Sequence of chain 1.A:
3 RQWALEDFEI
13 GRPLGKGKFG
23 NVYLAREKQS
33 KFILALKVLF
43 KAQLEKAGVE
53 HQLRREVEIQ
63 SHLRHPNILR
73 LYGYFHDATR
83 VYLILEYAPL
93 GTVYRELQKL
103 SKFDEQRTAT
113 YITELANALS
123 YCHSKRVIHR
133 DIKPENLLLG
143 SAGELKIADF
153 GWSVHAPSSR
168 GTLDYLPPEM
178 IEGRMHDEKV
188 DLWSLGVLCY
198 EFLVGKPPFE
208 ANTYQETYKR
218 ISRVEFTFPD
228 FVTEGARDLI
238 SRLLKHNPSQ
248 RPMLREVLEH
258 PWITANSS

Binding-site contacts:
Ligand atom C9 contacts residue LEU55 of chain 1.A at 3.7 Å (hydrophobic).
Ligand atom C6 contacts residue ARG56 of chain 1.A at 3.6 Å.
Ligand atom C5 contacts residue VAL83 of chain 1.A at 3.8 Å (hydrophobic).
Ligand atom C10 contacts residue ARG56 of chain 1.A at 3.5 Å.
Ligand atom C6 contacts residue VAL83 of chain 1.A at 3.7 Å (hydrophobic).
Ligand atom C2 contacts residue LYS43 of chain 1.A at 3.5 Å.
Ligand atom C contacts residue GLU47 of chain 1.A at 3.3 Å.
Ligand atom C4 contacts residue LYS43 of chain 1.A at 3.9 Å.
Ligand atom C1 contacts residue SO41 of chain 1.O at 3.8 Å.
Ligand atom O2 contacts residue GOL1 of chain 1.E at 3.7 Å.
Ligand atom C17 contacts residue ASP79 of chain 1.A at 3.8 Å.
Ligand atom N contacts residue GLU47 of chain 1.A at 2.9 Å (salt-bridge).
Ligand atom C1 contacts residue LYS43 of chain 1.A at 3.6 Å.
Ligand atom C3 contacts residue LYS43 of chain 1.A at 3.9 Å.
Ligand atom C11 contacts residue LYS43 of chain 1.A at 3.8 Å.
Ligand atom C7 contacts residue VAL83 of chain 1.A at 3.7 Å (hydrophobic).
Ligand atom C17 contacts residue GOL1 of chain 1.E at 3.3 Å.
Ligand atom N contacts residue LYS43 of chain 1.A at 3.5 Å.
Ligand atom C13 contacts residue GLU52 of chain 1.A at 3.6 Å.
Ligand atom C14 contacts residue GLU47 of chain 1.A at 3.8 Å.
Ligand atom C9 contacts residue GLU52 of chain 1.A at 3.9 Å.
Ligand atom C14 contacts residue LYS43 of chain 1.A at 3.6 Å.
Ligand atom C7 contacts residue ARG56 of chain 1.A at 3.6 Å.
Ligand atom C12 contacts residue LEU46 of chain 1.A at 4.0 Å (hydrophobic).
Ligand atom CL contacts residue VAL59 of chain 1.A at 3.5 Å.
Ligand atom C12 contacts residue GLU52 of chain 1.A at 3.9 Å.
Ligand atom C18 contacts residue GOL1 of chain 1.E at 3.3 Å.
Ligand atom C15 contacts residue LYS43 of chain 1.A at 3.7 Å.
Ligand atom C8 contacts residue ARG56 of chain 1.A at 3.6 Å.
Ligand atom C6 contacts residue HIS78 of chain 1.A at 3.8 Å.
Ligand atom C14 contacts residue SO41 of chain 1.O at 3.7 Å.
Ligand atom C5 contacts residue ARG56 of chain 1.A at 3.5 Å.
Ligand atom C13 contacts residue GLU47 of chain 1.A at 3.9 Å.
Ligand atom C17 contacts residue LYS43 of chain 1.A at 3.5 Å.
Ligand atom N1 contacts residue HIS78 of chain 1.A at 3.8 Å.
Ligand atom C7 contacts residue TYR76 of chain 1.A at 3.9 Å (hydrophobic).
Ligand atom C9 contacts residue ARG56 of chain 1.A at 3.7 Å.
Ligand atom N1 contacts residue LYS43 of chain 1.A at 3.1 Å (salt-bridge).
Ligand atom C13 contacts residue LYS43 of chain 1.A at 3.6 Å.
Ligand atom O2 contacts residue HIS78 of chain 1.A at 3.1 Å.

The protein below binds the small molecule below.
Small molecule (SMILES): Cc1c(C(=O)NS(=O)(=O)C2CC2)cc(-c2ccc(Cl)cc2)c2cc[nH]c12